Sequence of chain 1.B:
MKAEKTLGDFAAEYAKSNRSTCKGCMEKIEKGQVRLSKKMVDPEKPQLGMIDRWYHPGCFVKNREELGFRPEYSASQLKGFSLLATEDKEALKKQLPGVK

The protein below binds the small molecule below.
Small molecule (SMILES): Cc1cn([C@H]2C[C@H](O[P](=O)(O)OC[C@H]3O[C@@H](n4ccc(N)nc4=O)C[C@@H]3O[P](=O)(O)OC[C@H]3O[C@@H](n4cc(C)c(=O)[nH]c4=O)C[C@@H]3O[P](=O)(O)OC[C@H]3O[C@@H](n4cnc5c(=O)nc(N)[nH]c54)C[C@@H]3O[P](=O)(O)OC[C@H]3O[C@@H](n4cnc5c(=O)nc(N)[nH]c54)C[C@@H]3O[P](=O)(O)OC[C@H]3O[C@@H](n4cnc5c(=O)nc(N)[nH]c54)C[C@@H]3O)[C@@H](CO[P](=O)(O)O[C@H]3C[C@H](n4cnc5c(=O)nc(N)[nH]c54)O[C@@H]3CO[P](=O)(O)O[C@H]3C[C@H](n4ccc(N)nc4=O)O[C@@H]3CO)O2)c(=O)[nH]c1=O

Binding-site contacts:
Ligand atom N2 contacts residue DA4 of chain 1.E at 3.3 Å.
Ligand atom O4 contacts residue DA4 of chain 1.E at 2.8 Å (h-bond).
Ligand atom O4 contacts residue DA6 of chain 1.E at 3.2 Å (h-bond).
Ligand atom O6 contacts residue DC7 of chain 1.E at 3.1 Å (h-bond).
Ligand atom N1 contacts residue DC2 of chain 1.E at 2.7 Å (h-bond).
Ligand atom O2 contacts residue ARG19 of chain 1.B at 3.1 Å (salt-bridge).
Ligand atom O6 contacts residue DC3 of chain 1.E at 2.7 Å (h-bond).
Ligand atom O2 contacts residue DG8 of chain 1.E at 2.9 Å (h-bond).
Ligand atom N3 contacts residue DG5 of chain 1.E at 2.6 Å (h-bond).
Ligand atom C2 contacts residue DG8 of chain 1.E at 3.4 Å.
Ligand atom O4' contacts residue ARG19 of chain 1.B at 3.1 Å (salt-bridge).
Ligand atom O4 contacts residue DC3 of chain 1.E at 3.4 Å (h-bond).
Ligand atom O2 contacts residue ARG19 of chain 1.B at 3.4 Å (salt-bridge).
Ligand atom N3 contacts residue DA4 of chain 1.E at 2.8 Å (h-bond).
Ligand atom O2 contacts residue DG5 of chain 1.E at 2.7 Å (h-bond).
Ligand atom C4 contacts residue DC3 of chain 1.E at 3.4 Å.
Ligand atom N1 contacts residue DC1 of chain 1.E at 2.7 Å (h-bond).
Ligand atom N3 contacts residue DA6 of chain 1.E at 2.9 Å (h-bond).
Ligand atom N4 contacts residue DG5 of chain 1.E at 2.5 Å (h-bond).
Ligand atom N1 contacts residue DC3 of chain 1.E at 2.9 Å (h-bond).
Ligand atom C2 contacts residue DG8 of chain 1.E at 3.4 Å.
Ligand atom C4 contacts residue LEU48 of chain 1.B at 3.3 Å (hydrophobic).
Ligand atom N2 contacts residue DC3 of chain 1.E at 3.0 Å (h-bond).
Ligand atom C4 contacts residue DG8 of chain 1.E at 3.4 Å.
Ligand atom N2 contacts residue DC2 of chain 1.E at 2.6 Å (h-bond).
Ligand atom O6 contacts residue DC1 of chain 1.E at 2.6 Å (h-bond).
Ligand atom O6 contacts residue DC2 of chain 1.E at 2.7 Å (h-bond).
Ligand atom N3 contacts residue DG8 of chain 1.E at 2.8 Å (h-bond).
Ligand atom N3 contacts residue LEU48 of chain 1.B at 3.5 Å.
Ligand atom C6 contacts residue DC1 of chain 1.E at 3.4 Å.
Ligand atom O4 contacts residue DG5 of chain 1.E at 3.3 Å (h-bond).
Ligand atom C4 contacts residue DG5 of chain 1.E at 3.4 Å.
Ligand atom N1 contacts residue DC7 of chain 1.E at 3.0 Å (h-bond).
Ligand atom N4 contacts residue DA4 of chain 1.E at 2.9 Å (h-bond).
Ligand atom N2 contacts residue DC7 of chain 1.E at 2.7 Å (h-bond).
Ligand atom OP1 contacts residue LYS31 of chain 1.B at 3.3 Å (salt-bridge).
Ligand atom O6 contacts residue DA6 of chain 1.E at 3.4 Å (h-bond).
Ligand atom N4 contacts residue DG8 of chain 1.E at 2.7 Å (h-bond).
Ligand atom C2 contacts residue DG5 of chain 1.E at 3.4 Å.
Ligand atom N2 contacts residue DC1 of chain 1.E at 2.7 Å (h-bond).